Binding-site contacts:
Ligand atom C5 contacts residue PHE117 of chain 1.C at 3.9 Å (hydrophobic).
Ligand atom NAI contacts residue PHE117 of chain 1.C at 4.2 Å.
Ligand atom C2 contacts residue TYR194 of chain 1.C at 3.6 Å (hydrophobic).
Ligand atom NAF contacts residue PHE117 of chain 1.C at 4.5 Å.
Ligand atom C4 contacts residue PHE117 of chain 1.C at 3.7 Å (hydrophobic).
Ligand atom CAA contacts residue TRP241 of chain 1.C at 3.6 Å (hydrophobic).
Ligand atom CAO contacts residue CSX188 of chain 1.C at 4.5 Å.
Ligand atom C4 contacts residue NAP1 of chain 1.I at 3.7 Å.
Ligand atom N3 contacts residue NAP1 of chain 1.I at 3.4 Å.
Ligand atom NAE contacts residue NAP1 of chain 1.I at 3.9 Å.
Ligand atom NAD contacts residue PHE117 of chain 1.C at 3.7 Å.
Ligand atom N3 contacts residue ASP181 of chain 1.C at 4.1 Å.
Ligand atom NAE contacts residue PHE117 of chain 1.C at 4.2 Å.
Ligand atom CAB contacts residue GLY225 of chain 1.C at 3.5 Å.
Ligand atom N3 contacts residue PHE117 of chain 1.C at 3.6 Å.
Ligand atom C5 contacts residue NAP1 of chain 1.I at 3.7 Å.
Ligand atom N1 contacts residue NAP1 of chain 1.I at 3.7 Å.
Ligand atom NAI contacts residue GLY225 of chain 1.C at 4.3 Å.
Ligand atom NAI contacts residue NAP1 of chain 1.I at 4.1 Å.
Ligand atom CAJ contacts residue NAP1 of chain 1.I at 4.4 Å.
Ligand atom C2 contacts residue NAP1 of chain 1.I at 3.6 Å.
Ligand atom N3 contacts residue TYR194 of chain 1.C at 3.6 Å (h-bond).
Ligand atom CAO contacts residue GLY225 of chain 1.C at 4.5 Å.
Ligand atom CAC contacts residue CSX188 of chain 1.C at 3.2 Å.
Ligand atom NAE contacts residue ARG34 of chain 1.C at 4.2 Å.
Ligand atom C6 contacts residue PHE117 of chain 1.C at 3.8 Å (hydrophobic).
Ligand atom CAB contacts residue VAL226 of chain 1.C at 3.7 Å (hydrophobic).
Ligand atom NAD contacts residue TYR194 of chain 1.C at 2.9 Å (h-bond).
Ligand atom C6 contacts residue NAP1 of chain 1.I at 3.7 Å.
Ligand atom C2 contacts residue PHE117 of chain 1.C at 3.7 Å (hydrophobic).
Ligand atom N1 contacts residue PHE117 of chain 1.C at 3.8 Å.
Ligand atom CAC contacts residue DTT1 of chain 1.K at 3.8 Å.
Ligand atom CAB contacts residue TRP241 of chain 1.C at 4.1 Å (hydrophobic).
Ligand atom NAI contacts residue CSX188 of chain 1.C at 4.5 Å.
Ligand atom CAC contacts residue TRP241 of chain 1.C at 3.6 Å (hydrophobic).
Ligand atom NAF contacts residue NAP1 of chain 1.I at 3.9 Å.
Ligand atom NAD contacts residue NAP1 of chain 1.I at 3.1 Å (h-bond).

Sequence of chain 1.C:
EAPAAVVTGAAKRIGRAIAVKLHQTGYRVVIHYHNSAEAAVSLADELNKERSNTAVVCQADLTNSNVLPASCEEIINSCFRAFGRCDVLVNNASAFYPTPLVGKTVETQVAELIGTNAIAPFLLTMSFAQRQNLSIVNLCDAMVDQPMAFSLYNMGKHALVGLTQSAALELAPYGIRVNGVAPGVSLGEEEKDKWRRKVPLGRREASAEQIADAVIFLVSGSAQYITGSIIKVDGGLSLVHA

This small molecule binds to this protein.
Small molecule (SMILES): CC1=Nc2c(N)nc(N)nc2NC1(C)C